Binding-site contacts:
Ligand atom O5 contacts residue ASN177 of chain 1.A at 2.3 Å (h-bond).
Ligand atom C5 contacts residue ASN177 of chain 1.A at 3.6 Å.
Ligand atom C3 contacts residue GLU221 of chain 1.A at 4.4 Å.
Ligand atom O6 contacts residue LYS140 of chain 1.A at 3.9 Å.
Ligand atom C8 contacts residue GLU221 of chain 1.A at 3.2 Å.
Ligand atom O7 contacts residue ASN177 of chain 1.A at 2.6 Å (h-bond).
Ligand atom C7 contacts residue ASN177 of chain 1.A at 3.2 Å.
Ligand atom N2 contacts residue GLU221 of chain 1.A at 3.3 Å (salt-bridge).
Ligand atom O6 contacts residue VAL138 of chain 1.A at 4.0 Å.
Ligand atom C2 contacts residue ASN177 of chain 1.A at 2.5 Å.
Ligand atom O3 contacts residue LYS140 of chain 1.A at 3.9 Å.
Ligand atom O3 contacts residue GLU221 of chain 1.A at 4.1 Å.
Ligand atom N2 contacts residue ASN177 of chain 1.A at 3.1 Å (h-bond).
Ligand atom C1 contacts residue ASN177 of chain 1.A at 1.4 Å.
Ligand atom C3 contacts residue ASN177 of chain 1.A at 3.8 Å.
Ligand atom C4 contacts residue ASN177 of chain 1.A at 4.2 Å.
Ligand atom C7 contacts residue GLU221 of chain 1.A at 3.7 Å.
Ligand atom C2 contacts residue GLU221 of chain 1.A at 4.4 Å.

Sequence of chain 1.A:
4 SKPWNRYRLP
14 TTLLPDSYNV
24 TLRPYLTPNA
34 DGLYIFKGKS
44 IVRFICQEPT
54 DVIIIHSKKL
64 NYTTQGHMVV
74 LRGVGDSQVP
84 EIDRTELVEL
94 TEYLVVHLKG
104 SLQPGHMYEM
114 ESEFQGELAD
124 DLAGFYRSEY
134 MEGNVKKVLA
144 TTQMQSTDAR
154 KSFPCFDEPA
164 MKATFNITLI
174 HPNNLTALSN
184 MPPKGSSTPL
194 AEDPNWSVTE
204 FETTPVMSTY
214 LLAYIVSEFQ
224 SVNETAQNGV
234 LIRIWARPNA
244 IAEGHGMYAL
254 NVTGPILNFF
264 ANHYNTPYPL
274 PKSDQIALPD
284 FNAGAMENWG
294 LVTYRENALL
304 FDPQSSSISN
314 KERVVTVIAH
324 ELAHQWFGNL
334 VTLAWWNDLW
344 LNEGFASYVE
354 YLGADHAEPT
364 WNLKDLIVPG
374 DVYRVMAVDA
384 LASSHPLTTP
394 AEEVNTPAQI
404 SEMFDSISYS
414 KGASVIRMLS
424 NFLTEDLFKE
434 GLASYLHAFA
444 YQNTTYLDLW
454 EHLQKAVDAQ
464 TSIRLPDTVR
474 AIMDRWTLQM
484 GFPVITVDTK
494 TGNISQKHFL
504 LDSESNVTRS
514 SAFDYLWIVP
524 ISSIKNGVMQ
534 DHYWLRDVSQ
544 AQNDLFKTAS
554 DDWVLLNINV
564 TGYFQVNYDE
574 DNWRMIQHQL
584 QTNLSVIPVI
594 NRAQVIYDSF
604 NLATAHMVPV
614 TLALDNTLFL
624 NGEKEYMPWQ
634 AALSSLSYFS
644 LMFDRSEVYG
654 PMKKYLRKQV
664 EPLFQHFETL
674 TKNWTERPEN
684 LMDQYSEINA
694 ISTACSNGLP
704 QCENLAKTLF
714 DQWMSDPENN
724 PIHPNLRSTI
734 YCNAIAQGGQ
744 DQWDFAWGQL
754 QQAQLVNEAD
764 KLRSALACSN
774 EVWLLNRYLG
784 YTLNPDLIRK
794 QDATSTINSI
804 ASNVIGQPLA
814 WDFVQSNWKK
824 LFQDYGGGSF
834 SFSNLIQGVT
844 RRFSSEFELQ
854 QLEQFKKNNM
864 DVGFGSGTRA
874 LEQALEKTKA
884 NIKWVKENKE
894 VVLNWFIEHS

A small-molecule ligand and the protein it binds are described below.
Small molecule (SMILES): CC(=O)N[C@H]1[C@H](O[C@H]2[C@H](O)[C@@H](NC(C)=O)CO[C@@H]2CO)O[C@H](CO)[C@@H](O)[C@@H]1O